The protein below binds the small molecule below.
Small molecule (SMILES): O=c1ccn([C@@H]2O[C@H](CO[P](=O)(O)O[P](=O)(O)O[C@H]3O[C@H](CO)[C@@H](O)[C@H](O)[C@H]3O)[C@@H](O)[C@H]2O)c(=O)[nH]1

Binding-site contacts:
Ligand atom O1B contacts residue USQ1 of chain 2.F at 0.0 Å (h-bond).
Ligand atom O2B contacts residue USQ1 of chain 2.F at 0.0 Å (h-bond).
Ligand atom C5 contacts residue USQ1 of chain 2.F at 0.0 Å.
Ligand atom C5' contacts residue USQ1 of chain 2.F at 0.0 Å.
Ligand atom O2C contacts residue GLU339 of chain 2.A at 2.7 Å (salt-bridge).
Ligand atom O2 contacts residue USQ1 of chain 2.F at 0.0 Å (h-bond).
Ligand atom O3C contacts residue GLU339 of chain 2.A at 2.7 Å (salt-bridge).
Ligand atom O2' contacts residue USQ1 of chain 2.F at 0.0 Å (h-bond).
Ligand atom O3B contacts residue USQ1 of chain 2.F at 0.0 Å (h-bond).
Ligand atom C1' contacts residue USQ1 of chain 2.F at 0.0 Å.
Ligand atom O6' contacts residue USQ1 of chain 2.F at 0.6 Å (h-bond).
Ligand atom O4' contacts residue TYR192 of chain 2.A at 2.7 Å (h-bond).
Ligand atom O5' contacts residue USQ1 of chain 2.F at 0.0 Å (h-bond).
Ligand atom C2' contacts residue USQ1 of chain 2.F at 0.0 Å.
Ligand atom C3' contacts residue USQ1 of chain 2.F at 0.0 Å.
Ligand atom C4 contacts residue USQ1 of chain 2.F at 0.0 Å.
Ligand atom O4 contacts residue USQ1 of chain 2.F at 0.0 Å (h-bond).
Ligand atom O1A contacts residue USQ1 of chain 2.F at 0.0 Å (h-bond).
Ligand atom PA contacts residue USQ1 of chain 2.F at 0.0 Å.
Ligand atom O3C contacts residue USQ1 of chain 2.F at 0.0 Å (h-bond).
Ligand atom C4' contacts residue USQ1 of chain 2.F at 0.0 Å.
Ligand atom N1 contacts residue USQ1 of chain 2.F at 0.0 Å (h-bond).
Ligand atom O3' contacts residue USQ1 of chain 2.F at 0.0 Å (h-bond).
Ligand atom C1C contacts residue USQ1 of chain 2.F at 0.0 Å.
Ligand atom O4' contacts residue USQ1 of chain 2.F at 0.0 Å (h-bond).
Ligand atom PB contacts residue USQ1 of chain 2.F at 0.0 Å.
Ligand atom C2 contacts residue USQ1 of chain 2.F at 0.0 Å.
Ligand atom O5C contacts residue USQ1 of chain 2.F at 0.0 Å (h-bond).
Ligand atom C4C contacts residue USQ1 of chain 2.F at 0.0 Å.
Ligand atom C3C contacts residue USQ1 of chain 2.F at 0.0 Å.
Ligand atom C6' contacts residue USQ1 of chain 2.F at 0.0 Å.
Ligand atom C5C contacts residue USQ1 of chain 2.F at 0.0 Å.
Ligand atom O2A contacts residue ALA249 of chain 2.A at 2.7 Å (h-bond).
Ligand atom C2C contacts residue USQ1 of chain 2.F at 0.0 Å.
Ligand atom O3A contacts residue USQ1 of chain 2.F at 0.0 Å (h-bond).
Ligand atom O4C contacts residue USQ1 of chain 2.F at 0.0 Å (h-bond).
Ligand atom N3 contacts residue USQ1 of chain 2.F at 0.0 Å (h-bond).
Ligand atom O2A contacts residue USQ1 of chain 2.F at 0.0 Å (h-bond).
Ligand atom O2C contacts residue USQ1 of chain 2.F at 0.0 Å (h-bond).
Ligand atom C6 contacts residue USQ1 of chain 2.F at 0.0 Å.

Sequence of chain 2.A:
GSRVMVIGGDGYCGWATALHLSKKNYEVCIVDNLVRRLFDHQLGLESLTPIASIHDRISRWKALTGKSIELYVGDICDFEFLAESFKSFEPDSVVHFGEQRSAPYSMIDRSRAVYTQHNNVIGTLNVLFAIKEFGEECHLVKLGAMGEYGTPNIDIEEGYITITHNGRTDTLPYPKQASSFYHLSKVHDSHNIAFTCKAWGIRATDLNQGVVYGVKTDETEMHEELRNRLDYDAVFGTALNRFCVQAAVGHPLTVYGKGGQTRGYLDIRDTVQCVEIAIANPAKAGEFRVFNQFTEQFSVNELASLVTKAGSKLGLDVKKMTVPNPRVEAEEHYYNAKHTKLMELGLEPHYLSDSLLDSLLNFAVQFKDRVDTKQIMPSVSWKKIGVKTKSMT